The protein below binds the small molecule below.
Small molecule (SMILES): CC(=O)N[C@H]1[C@H](O[C@H]2[C@H](O)[C@@H](NC(C)=O)CO[C@@H]2CO)O[C@H](CO)[C@@H](O[C@@H]2O[C@H](CO)[C@@H](O)[C@H](O)[C@@H]2O)[C@@H]1O

Binding-site contacts:
Ligand atom O5 contacts residue SER112 of chain 1.E at 4.3 Å.
Ligand atom C1 contacts residue ASN110 of chain 1.E at 1.4 Å.
Ligand atom C3 contacts residue ASN110 of chain 1.E at 3.8 Å.
Ligand atom O7 contacts residue HIS114 of chain 1.E at 4.0 Å.
Ligand atom O7 contacts residue SER112 of chain 1.E at 4.1 Å.
Ligand atom N2 contacts residue ASN110 of chain 1.E at 2.9 Å (h-bond).
Ligand atom C6 contacts residue HIS114 of chain 1.E at 3.9 Å.
Ligand atom C5 contacts residue ASN110 of chain 1.E at 3.6 Å.
Ligand atom C1 contacts residue SER112 of chain 1.E at 3.2 Å.
Ligand atom C8 contacts residue ASN110 of chain 1.E at 3.3 Å.
Ligand atom C2 contacts residue SER112 of chain 1.E at 3.5 Å.
Ligand atom C7 contacts residue SER111 of chain 1.E at 3.9 Å.
Ligand atom C1 contacts residue HIS114 of chain 1.E at 3.8 Å.
Ligand atom C7 contacts residue ASN110 of chain 1.E at 3.3 Å.
Ligand atom O7 contacts residue SER111 of chain 1.E at 3.0 Å (h-bond).
Ligand atom O4 contacts residue HIS114 of chain 1.E at 4.4 Å.
Ligand atom C4 contacts residue ASN110 of chain 1.E at 4.2 Å.
Ligand atom C3 contacts residue HIS114 of chain 1.E at 4.4 Å.
Ligand atom C8 contacts residue HIS114 of chain 1.E at 3.7 Å.
Ligand atom O7 contacts residue ASN110 of chain 1.E at 4.2 Å.
Ligand atom C5 contacts residue HIS114 of chain 1.E at 3.5 Å.
Ligand atom O5 contacts residue ASN110 of chain 1.E at 2.3 Å (h-bond).
Ligand atom O5 contacts residue HIS114 of chain 1.E at 3.6 Å.
Ligand atom C3 contacts residue SER112 of chain 1.E at 3.9 Å.
Ligand atom C7 contacts residue HIS114 of chain 1.E at 4.1 Å.
Ligand atom N2 contacts residue SER112 of chain 1.E at 3.0 Å (h-bond).
Ligand atom C2 contacts residue ASN110 of chain 1.E at 2.5 Å.
Ligand atom C7 contacts residue SER112 of chain 1.E at 3.9 Å.

Sequence of chain 1.E:
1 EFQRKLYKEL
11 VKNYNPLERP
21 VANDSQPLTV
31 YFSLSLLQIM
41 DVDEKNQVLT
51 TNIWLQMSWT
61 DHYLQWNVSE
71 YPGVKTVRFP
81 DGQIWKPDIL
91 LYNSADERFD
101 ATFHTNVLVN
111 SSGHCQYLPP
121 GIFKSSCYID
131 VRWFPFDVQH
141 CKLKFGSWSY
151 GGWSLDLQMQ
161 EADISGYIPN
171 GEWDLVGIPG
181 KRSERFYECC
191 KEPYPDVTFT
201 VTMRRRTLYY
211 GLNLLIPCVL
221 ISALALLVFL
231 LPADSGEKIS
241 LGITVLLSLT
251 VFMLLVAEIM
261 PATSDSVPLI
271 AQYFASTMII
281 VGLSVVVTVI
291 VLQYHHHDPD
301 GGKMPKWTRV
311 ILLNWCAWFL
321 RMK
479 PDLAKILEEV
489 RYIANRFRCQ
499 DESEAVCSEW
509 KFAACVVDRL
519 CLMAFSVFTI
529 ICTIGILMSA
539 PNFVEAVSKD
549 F